Sequence of chain 1.A:
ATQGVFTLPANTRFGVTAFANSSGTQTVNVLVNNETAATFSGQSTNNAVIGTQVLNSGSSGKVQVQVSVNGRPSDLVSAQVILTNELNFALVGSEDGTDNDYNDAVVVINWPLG

A small-molecule ligand and the protein it binds are described below.
Small molecule (SMILES): C[C@@H]1O[C@@H](CC(=O)O)[C@@H](O)[C@H](O)[C@@H]1O

Binding-site contacts:
Ligand atom C4 contacts residue CA1 of chain 1.I at 3.3 Å.
Ligand atom O2 contacts residue ASP104 of chain 1.A at 3.8 Å.
Ligand atom O7A contacts residue DLY1 of chain 1.B at 2.2 Å (h-bond).
Ligand atom C4 contacts residue ASP104 of chain 1.A at 3.2 Å.
Ligand atom C5 contacts residue ASP96 of chain 1.A at 3.8 Å.
Ligand atom O2 contacts residue CA1 of chain 1.J at 2.5 Å.
Ligand atom O7A contacts residue DTY2 of chain 1.B at 3.1 Å (h-bond).
Ligand atom O3 contacts residue CA1 of chain 1.J at 2.4 Å.
Ligand atom O4 contacts residue GLU95 of chain 1.A at 3.4 Å (salt-bridge).
Ligand atom C7 contacts residue DLY1 of chain 1.B at 1.3 Å.
Ligand atom C5 contacts residue DLY1 of chain 1.B at 3.3 Å.
Ligand atom C3 contacts residue CA1 of chain 1.J at 3.4 Å.
Ligand atom C4 contacts residue CA1 of chain 1.J at 3.8 Å.
Ligand atom O7A contacts residue DLY3 of chain 1.B at 3.1 Å (h-bond).
Ligand atom O4 contacts residue ASP99 of chain 1.A at 3.6 Å.
Ligand atom O3 contacts residue CA1 of chain 1.I at 2.5 Å.
Ligand atom C7 contacts residue DLY3 of chain 1.B at 3.8 Å.
Ligand atom O3 contacts residue ASP99 of chain 1.A at 2.6 Å (salt-bridge).
Ligand atom O3 contacts residue ASP101 of chain 1.A at 2.8 Å (salt-bridge).
Ligand atom C3 contacts residue ASP104 of chain 1.A at 3.7 Å.
Ligand atom C7 contacts residue DTY2 of chain 1.B at 3.0 Å.
Ligand atom C3 contacts residue CA1 of chain 1.I at 3.3 Å.
Ligand atom O2 contacts residue SER22 of chain 1.A at 3.4 Å.
Ligand atom C5 contacts residue SER22 of chain 1.A at 3.5 Å.
Ligand atom O3 contacts residue ASP104 of chain 1.A at 3.0 Å (salt-bridge).
Ligand atom C6 contacts residue DLY1 of chain 1.B at 2.4 Å.
Ligand atom C4 contacts residue ASP96 of chain 1.A at 3.4 Å.
Ligand atom O4 contacts residue ASP104 of chain 1.A at 3.2 Å (salt-bridge).
Ligand atom C5 contacts residue SER23 of chain 1.A at 3.8 Å.
Ligand atom O4 contacts residue CA1 of chain 1.I at 2.5 Å.
Ligand atom O5 contacts residue SER23 of chain 1.A at 2.9 Å (h-bond).
Ligand atom O5 contacts residue SER22 of chain 1.A at 3.5 Å (h-bond).
Ligand atom C7 contacts residue SER23 of chain 1.A at 3.2 Å.
Ligand atom C1M contacts residue SER23 of chain 1.A at 3.6 Å.
Ligand atom C2 contacts residue CA1 of chain 1.J at 3.5 Å.
Ligand atom C3 contacts residue ASP99 of chain 1.A at 3.2 Å.
Ligand atom C4 contacts residue SER22 of chain 1.A at 3.5 Å.
Ligand atom O4 contacts residue ASP96 of chain 1.A at 2.6 Å (salt-bridge).
Ligand atom O7A contacts residue SER23 of chain 1.A at 3.2 Å (h-bond).
Ligand atom O2 contacts residue ASN21 of chain 1.A at 3.1 Å (h-bond).